Sequence of chain 1.A:
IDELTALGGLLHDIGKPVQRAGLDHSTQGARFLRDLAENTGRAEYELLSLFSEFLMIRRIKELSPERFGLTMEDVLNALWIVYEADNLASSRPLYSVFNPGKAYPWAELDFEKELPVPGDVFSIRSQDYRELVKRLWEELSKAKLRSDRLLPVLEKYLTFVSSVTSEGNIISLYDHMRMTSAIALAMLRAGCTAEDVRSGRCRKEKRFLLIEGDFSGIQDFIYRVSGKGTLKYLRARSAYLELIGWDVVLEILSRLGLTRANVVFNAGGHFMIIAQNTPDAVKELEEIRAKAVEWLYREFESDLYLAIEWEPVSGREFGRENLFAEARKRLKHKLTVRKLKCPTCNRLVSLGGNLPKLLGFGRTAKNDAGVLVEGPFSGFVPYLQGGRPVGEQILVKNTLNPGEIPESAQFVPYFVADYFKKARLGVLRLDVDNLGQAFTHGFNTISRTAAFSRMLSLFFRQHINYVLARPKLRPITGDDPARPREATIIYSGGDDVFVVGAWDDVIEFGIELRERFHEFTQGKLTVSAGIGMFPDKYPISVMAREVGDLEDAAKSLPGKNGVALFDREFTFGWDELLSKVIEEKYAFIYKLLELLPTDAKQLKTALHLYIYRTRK

Binding-site contacts:
Ligand atom O2A contacts residue SER241 of chain 1.A at 3.7 Å.
Ligand atom PG contacts residue SER241 of chain 1.A at 3.8 Å.
Ligand atom N6 contacts residue LEU266 of chain 1.A at 3.5 Å.
Ligand atom N6 contacts residue TYR590 of chain 1.A at 3.3 Å.
Ligand atom C6 contacts residue LEU266 of chain 1.A at 3.7 Å (hydrophobic).
Ligand atom N9 contacts residue TYR590 of chain 1.A at 3.4 Å.
Ligand atom O4' contacts residue ILE243 of chain 1.A at 3.3 Å.
Ligand atom PA contacts residue ILE243 of chain 1.A at 3.7 Å.
Ligand atom C3' contacts residue ASP595 of chain 1.A at 3.4 Å.
Ligand atom O1G contacts residue GLY242 of chain 1.A at 3.7 Å.
Ligand atom C5 contacts residue TYR590 of chain 1.A at 3.4 Å (hydrophobic).
Ligand atom N7 contacts residue TYR590 of chain 1.A at 3.2 Å.
Ligand atom C6 contacts residue TYR590 of chain 1.A at 3.2 Å (hydrophobic).
Ligand atom N3 contacts residue ILE247 of chain 1.A at 3.5 Å.
Ligand atom O3G contacts residue PHE240 of chain 1.A at 3.1 Å (h-bond).
Ligand atom O1A contacts residue ILE243 of chain 1.A at 2.5 Å (h-bond).
Ligand atom C4 contacts residue TYR590 of chain 1.A at 3.2 Å (hydrophobic).
Ligand atom C2 contacts residue ILE247 of chain 1.A at 3.3 Å (hydrophobic).
Ligand atom N6 contacts residue SER263 of chain 1.A at 3.5 Å (h-bond).
Ligand atom C2' contacts residue ASP595 of chain 1.A at 3.4 Å.
Ligand atom C5 contacts residue ILE243 of chain 1.A at 3.7 Å (hydrophobic).
Ligand atom C2 contacts residue TYR590 of chain 1.A at 3.3 Å (hydrophobic).
Ligand atom O2A contacts residue PHE240 of chain 1.A at 3.3 Å (h-bond).
Ligand atom N1 contacts residue ILE247 of chain 1.A at 3.5 Å.
Ligand atom C1' contacts residue ILE243 of chain 1.A at 3.8 Å (hydrophobic).
Ligand atom N1 contacts residue SER263 of chain 1.A at 2.5 Å (h-bond).
Ligand atom C8 contacts residue TYR590 of chain 1.A at 3.3 Å (hydrophobic).
Ligand atom O3' contacts residue ASP595 of chain 1.A at 2.6 Å (salt-bridge).
Ligand atom C2 contacts residue SER263 of chain 1.A at 3.2 Å.
Ligand atom N9 contacts residue ILE243 of chain 1.A at 3.3 Å.
Ligand atom N7 contacts residue ILE243 of chain 1.A at 3.6 Å.
Ligand atom N3 contacts residue TYR590 of chain 1.A at 3.4 Å.
Ligand atom N1 contacts residue TYR590 of chain 1.A at 3.4 Å.
Ligand atom O1A contacts residue GLN244 of chain 1.A at 2.7 Å (h-bond).
Ligand atom N3 contacts residue TYR248 of chain 1.A at 3.4 Å (h-bond).
Ligand atom O1A contacts residue GLY242 of chain 1.A at 3.3 Å.
Ligand atom C6 contacts residue SER263 of chain 1.A at 3.5 Å.
Ligand atom C8 contacts residue ILE243 of chain 1.A at 3.3 Å (hydrophobic).
Ligand atom C4 contacts residue ILE243 of chain 1.A at 3.5 Å (hydrophobic).
Ligand atom O1G contacts residue SER241 of chain 1.A at 3.3 Å (h-bond).

This small molecule binds to this protein.
Small molecule (SMILES): Nc1ncnc2c1ncn2[C@H]1C[C@H](O)[C@@H](CO[P](=O)(O)O[P](=O)(O)OP(=O)(O)O)O1